Binding-site contacts:
Ligand atom C15 contacts residue LEU23 of chain 1.M at 3.5 Å (hydrophobic).
Ligand atom O2 contacts residue ALA144 of chain 1.M at 4.0 Å.
Ligand atom C9 contacts residue ILE120 of chain 1.M at 3.9 Å (hydrophobic).
Ligand atom O1 contacts residue ALA144 of chain 1.M at 3.6 Å (h-bond).
Ligand atom C11 contacts residue ILE120 of chain 1.M at 4.1 Å (hydrophobic).
Ligand atom C15 contacts residue LEU109 of chain 1.M at 3.3 Å (hydrophobic).
Ligand atom C10 contacts residue ILE120 of chain 1.M at 3.9 Å (hydrophobic).
Ligand atom C7 contacts residue ALA144 of chain 1.M at 3.7 Å (hydrophobic).
Ligand atom C1 contacts residue ILE120 of chain 1.M at 4.0 Å (hydrophobic).
Ligand atom C14 contacts residue LEU23 of chain 1.M at 3.4 Å (hydrophobic).
Ligand atom C4 contacts residue TYR88 of chain 1.M at 3.8 Å (hydrophobic).
Ligand atom O2 contacts residue TYR145 of chain 1.M at 3.3 Å.
Ligand atom C13 contacts residue GLU14 of chain 1.M at 3.8 Å.
Ligand atom C7 contacts residue ILE120 of chain 1.M at 4.0 Å (hydrophobic).
Ligand atom C5 contacts residue TYR88 of chain 1.M at 4.1 Å (hydrophobic).
Ligand atom C3 contacts residue LEU27 of chain 1.M at 4.0 Å (hydrophobic).
Ligand atom C1 contacts residue LEU27 of chain 1.M at 4.0 Å (hydrophobic).
Ligand atom O3 contacts residue LYS12 of chain 1.M at 3.0 Å (salt-bridge).
Ligand atom C4 contacts residue VAL107 of chain 1.M at 3.6 Å (hydrophobic).
Ligand atom C12 contacts residue TYR148 of chain 1.M at 3.7 Å (hydrophobic).
Ligand atom C16 contacts residue LEU109 of chain 1.M at 3.7 Å (hydrophobic).
Ligand atom O1 contacts residue TYR148 of chain 1.M at 3.1 Å.
Ligand atom C8 contacts residue ALA144 of chain 1.M at 3.5 Å (hydrophobic).
Ligand atom O1 contacts residue TYR145 of chain 1.M at 3.6 Å.
Ligand atom O2 contacts residue LYS12 of chain 1.M at 2.5 Å (salt-bridge).
Ligand atom C16 contacts residue ILE120 of chain 1.M at 4.1 Å (hydrophobic).
Ligand atom O3 contacts residue ILE120 of chain 1.M at 3.6 Å.
Ligand atom C12 contacts residue GLU14 of chain 1.M at 4.1 Å.
Ligand atom C5 contacts residue ILE120 of chain 1.M at 3.9 Å (hydrophobic).
Ligand atom C6 contacts residue TYR88 of chain 1.M at 3.5 Å (hydrophobic).
Ligand atom C2 contacts residue LEU27 of chain 1.M at 3.7 Å (hydrophobic).
Ligand atom C6 contacts residue ILE120 of chain 1.M at 4.0 Å (hydrophobic).
Ligand atom C13 contacts residue TYR148 of chain 1.M at 3.5 Å (hydrophobic).
Ligand atom C3 contacts residue VAL28 of chain 1.M at 4.1 Å (hydrophobic).
Ligand atom S contacts residue LYS12 of chain 1.M at 3.3 Å (salt-bridge).
Ligand atom C3 contacts residue VAL107 of chain 1.M at 3.8 Å (hydrophobic).
Ligand atom C13 contacts residue LEU23 of chain 1.M at 4.1 Å (hydrophobic).
Ligand atom C8 contacts residue ILE120 of chain 1.M at 4.0 Å (hydrophobic).
Ligand atom N contacts residue ILE120 of chain 1.M at 4.0 Å.
Ligand atom S contacts residue TYR145 of chain 1.M at 4.1 Å.

The protein below binds the small molecule below.
Small molecule (SMILES): O=S(=O)(O)c1cccc2cccc(Nc3ccccc3)c12

Sequence of chain 1.M:
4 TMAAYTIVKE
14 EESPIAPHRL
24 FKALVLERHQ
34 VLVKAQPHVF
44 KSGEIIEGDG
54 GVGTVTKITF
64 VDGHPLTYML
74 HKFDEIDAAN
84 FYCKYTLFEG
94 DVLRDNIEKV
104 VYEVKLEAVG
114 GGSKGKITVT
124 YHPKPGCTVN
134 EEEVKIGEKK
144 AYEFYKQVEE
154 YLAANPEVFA